Binding-site contacts:
Ligand atom N28 contacts residue NDP1 of chain 1.O at 3.5 Å.
Ligand atom C11 contacts residue ALA100 of chain 1.D at 3.6 Å (hydrophobic).
Ligand atom C35 contacts residue ALA203 of chain 1.D at 3.7 Å (hydrophobic).
Ligand atom C27 contacts residue PHE101 of chain 1.D at 3.7 Å (hydrophobic).
Ligand atom N28 contacts residue ALA100 of chain 1.D at 2.6 Å (h-bond).
Ligand atom C05 contacts residue VAL206 of chain 1.D at 3.6 Å (hydrophobic).
Ligand atom N28 contacts residue SER202 of chain 1.D at 2.6 Å (h-bond).
Ligand atom O21 contacts residue PHE101 of chain 1.D at 3.7 Å.
Ligand atom O39 contacts residue TYR162 of chain 1.D at 2.8 Å (h-bond).
Ligand atom C27 contacts residue ALA100 of chain 1.D at 3.8 Å (hydrophobic).
Ligand atom C37 contacts residue NDP1 of chain 1.O at 3.1 Å.
Ligand atom C01 contacts residue GLN160 of chain 1.D at 3.7 Å.
Ligand atom C30 contacts residue TYR162 of chain 1.D at 3.4 Å (hydrophobic).
Ligand atom C16 contacts residue ALA102 of chain 1.D at 3.5 Å (hydrophobic).
Ligand atom O26 contacts residue SER202 of chain 1.D at 2.7 Å (h-bond).
Ligand atom O17 contacts residue MET104 of chain 1.D at 3.5 Å.
Ligand atom C16 contacts residue PHE101 of chain 1.D at 3.5 Å (hydrophobic).
Ligand atom O17 contacts residue ALA102 of chain 1.D at 2.7 Å (h-bond).
Ligand atom O14 contacts residue ALA102 of chain 1.D at 3.0 Å (h-bond).
Ligand atom O29 contacts residue NDP1 of chain 1.O at 3.1 Å.
Ligand atom C27 contacts residue SER202 of chain 1.D at 3.0 Å.
Ligand atom C36 contacts residue TYR162 of chain 1.D at 3.7 Å (hydrophobic).
Ligand atom C32 contacts residue TYR152 of chain 1.D at 3.3 Å (hydrophobic).
Ligand atom C33 contacts residue NDP1 of chain 1.O at 3.8 Å.
Ligand atom O38 contacts residue NDP1 of chain 1.O at 2.9 Å.
Ligand atom O29 contacts residue ARG45 of chain 1.D at 3.8 Å.
Ligand atom C25 contacts residue SER202 of chain 1.D at 3.6 Å.
Ligand atom C37 contacts residue TYR162 of chain 1.D at 3.7 Å (hydrophobic).
Ligand atom C27 contacts residue NDP1 of chain 1.O at 3.7 Å.
Ligand atom C36 contacts residue NDP1 of chain 1.O at 3.4 Å.
Ligand atom C25 contacts residue NDP1 of chain 1.O at 3.2 Å.
Ligand atom C34 contacts residue NDP1 of chain 1.O at 3.6 Å.
Ligand atom O17 contacts residue PHE101 of chain 1.D at 3.7 Å.
Ligand atom C24 contacts residue SER202 of chain 1.D at 3.6 Å.
Ligand atom C13 contacts residue ALA102 of chain 1.D at 3.7 Å (hydrophobic).
Ligand atom O14 contacts residue PHE101 of chain 1.D at 3.5 Å.
Ligand atom C35 contacts residue NDP1 of chain 1.O at 3.7 Å.
Ligand atom O39 contacts residue NDP1 of chain 1.O at 2.4 Å (h-bond).
Ligand atom O29 contacts residue PHE101 of chain 1.D at 3.6 Å.
Ligand atom C04 contacts residue VAL206 of chain 1.D at 3.6 Å (hydrophobic).

Sequence of chain 1.D:
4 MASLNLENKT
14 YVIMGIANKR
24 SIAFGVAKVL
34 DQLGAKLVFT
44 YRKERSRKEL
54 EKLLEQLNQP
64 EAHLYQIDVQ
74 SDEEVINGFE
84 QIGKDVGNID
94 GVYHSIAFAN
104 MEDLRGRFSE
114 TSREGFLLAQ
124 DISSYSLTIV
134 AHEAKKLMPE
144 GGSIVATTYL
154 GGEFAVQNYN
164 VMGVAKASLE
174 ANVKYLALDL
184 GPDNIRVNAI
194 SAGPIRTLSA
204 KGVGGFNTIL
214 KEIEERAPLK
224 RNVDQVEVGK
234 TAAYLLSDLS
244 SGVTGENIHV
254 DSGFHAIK

This small molecule binds to this protein.
Small molecule (SMILES): C=C(CC/C=C/C=C/C[C@H](C)CC(=O)C[C@@H](O)CNC(=O)[C@H](C)[C@@H](C)OC(N)=O)C[C@@H](C)C/C(C)=C/C(=O)O